Binding-site contacts:
Ligand atom O7 contacts residue ASN324 of chain 1.C at 3.4 Å (h-bond).
Ligand atom C7 contacts residue ASN324 of chain 1.C at 3.4 Å.
Ligand atom C4 contacts residue ASN324 of chain 1.C at 4.2 Å.
Ligand atom N2 contacts residue ASN324 of chain 1.C at 3.0 Å (h-bond).
Ligand atom C8 contacts residue PHE322 of chain 1.C at 4.2 Å (hydrophobic).
Ligand atom C3 contacts residue ASN324 of chain 1.C at 3.9 Å.
Ligand atom C1 contacts residue ASN324 of chain 1.C at 1.4 Å.
Ligand atom C2 contacts residue ASN324 of chain 1.C at 2.5 Å.
Ligand atom O5 contacts residue ASN324 of chain 1.C at 2.3 Å (h-bond).
Ligand atom C5 contacts residue ASN324 of chain 1.C at 3.6 Å.

Sequence of chain 1.C:
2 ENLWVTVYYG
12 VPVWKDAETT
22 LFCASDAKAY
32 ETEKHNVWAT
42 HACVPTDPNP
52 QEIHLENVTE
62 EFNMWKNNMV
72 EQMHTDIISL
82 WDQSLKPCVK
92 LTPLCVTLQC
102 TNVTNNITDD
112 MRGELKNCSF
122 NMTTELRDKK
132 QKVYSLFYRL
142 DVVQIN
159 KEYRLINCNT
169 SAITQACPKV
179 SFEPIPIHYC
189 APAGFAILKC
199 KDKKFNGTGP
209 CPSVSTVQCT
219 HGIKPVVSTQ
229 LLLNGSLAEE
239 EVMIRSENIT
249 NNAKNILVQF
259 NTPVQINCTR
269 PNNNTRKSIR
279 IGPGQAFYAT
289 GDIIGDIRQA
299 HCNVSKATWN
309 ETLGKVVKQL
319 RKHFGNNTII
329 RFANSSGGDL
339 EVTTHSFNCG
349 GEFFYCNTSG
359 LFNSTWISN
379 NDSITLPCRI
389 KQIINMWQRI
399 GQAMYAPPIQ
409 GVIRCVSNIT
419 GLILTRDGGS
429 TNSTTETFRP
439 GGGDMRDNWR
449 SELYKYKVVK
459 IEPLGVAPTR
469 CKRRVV

This small molecule binds to this protein.
Small molecule (SMILES): CC(=O)N[C@@H]1[C@@H](O)[C@H](O)[C@@H](CO)O[C@H]1O